Sequence of chain 1.I:
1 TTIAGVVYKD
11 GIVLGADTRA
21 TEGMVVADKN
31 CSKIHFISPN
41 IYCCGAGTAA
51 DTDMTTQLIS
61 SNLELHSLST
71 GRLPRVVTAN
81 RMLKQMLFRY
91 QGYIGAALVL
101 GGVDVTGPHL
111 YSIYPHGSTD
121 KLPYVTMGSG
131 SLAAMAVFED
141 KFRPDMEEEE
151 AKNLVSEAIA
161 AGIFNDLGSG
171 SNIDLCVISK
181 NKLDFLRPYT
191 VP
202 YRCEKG

Sequence of chain 1.H:
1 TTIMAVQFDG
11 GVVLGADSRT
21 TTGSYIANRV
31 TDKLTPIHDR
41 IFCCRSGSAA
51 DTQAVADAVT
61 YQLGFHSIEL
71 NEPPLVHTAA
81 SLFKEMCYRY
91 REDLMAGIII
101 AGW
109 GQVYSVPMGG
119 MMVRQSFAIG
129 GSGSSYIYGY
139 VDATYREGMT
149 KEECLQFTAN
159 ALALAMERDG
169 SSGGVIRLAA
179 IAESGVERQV

Binding-site contacts:
Ligand atom C16 contacts residue GLY47 of chain 1.H at 2.9 Å.
Ligand atom C16 contacts residue THR1 of chain 1.H at 2.4 Å.
Ligand atom N2 contacts residue THR21 of chain 1.H at 3.0 Å (h-bond).
Ligand atom C18 contacts residue ARG45 of chain 1.H at 3.9 Å.
Ligand atom C13 contacts residue SER48 of chain 1.H at 3.3 Å.
Ligand atom C2 contacts residue THR22 of chain 1.H at 3.5 Å.
Ligand atom O5 contacts residue THR1 of chain 1.H at 1.9 Å (h-bond).
Ligand atom C4 contacts residue THR22 of chain 1.H at 3.9 Å.
Ligand atom C22 contacts residue SER130 of chain 1.H at 2.8 Å.
Ligand atom C16 contacts residue SER46 of chain 1.H at 3.8 Å.
Ligand atom C13 contacts residue GLY47 of chain 1.H at 2.2 Å.
Ligand atom C5 contacts residue THR22 of chain 1.H at 3.7 Å.
Ligand atom C7 contacts residue THR22 of chain 1.H at 3.3 Å.
Ligand atom C3 contacts residue THR22 of chain 1.H at 3.4 Å.
Ligand atom C14 contacts residue GLY47 of chain 1.H at 3.8 Å.
Ligand atom C18 contacts residue LYS33 of chain 1.H at 3.4 Å.
Ligand atom N3 contacts residue THR1 of chain 1.H at 3.2 Å (h-bond).
Ligand atom C17 contacts residue GLY47 of chain 1.H at 3.3 Å.
Ligand atom C21 contacts residue GLY47 of chain 1.H at 3.7 Å.
Ligand atom C10 contacts residue GLY47 of chain 1.H at 3.8 Å.
Ligand atom C11 contacts residue SER48 of chain 1.H at 3.6 Å.
Ligand atom C15 contacts residue GLY47 of chain 1.H at 3.7 Å.
Ligand atom C8 contacts residue THR21 of chain 1.H at 3.4 Å.
Ligand atom O1 contacts residue HIS116 of chain 1.I at 3.7 Å.
Ligand atom N3 contacts residue GLY47 of chain 1.H at 3.5 Å (h-bond).
Ligand atom C21 contacts residue THR1 of chain 1.H at 1.4 Å.
Ligand atom C19 contacts residue ALA49 of chain 1.H at 3.7 Å (hydrophobic).
Ligand atom O3 contacts residue THR21 of chain 1.H at 3.9 Å.
Ligand atom C6 contacts residue SER118 of chain 1.I at 3.5 Å.
Ligand atom C22 contacts residue GLY129 of chain 1.H at 3.8 Å.
Ligand atom O4 contacts residue THR1 of chain 1.H at 3.3 Å (h-bond).
Ligand atom C19 contacts residue ARG45 of chain 1.H at 2.5 Å.
Ligand atom C11 contacts residue GLY47 of chain 1.H at 3.2 Å.
Ligand atom C15 contacts residue THR1 of chain 1.H at 2.5 Å.
Ligand atom C20 contacts residue LYS33 of chain 1.H at 3.1 Å.
Ligand atom S1 contacts residue THR1 of chain 1.H at 2.5 Å (h-bond).
Ligand atom C18 contacts residue THR20 of chain 1.H at 3.9 Å.
Ligand atom C20 contacts residue THR20 of chain 1.H at 2.5 Å.
Ligand atom C17 contacts residue THR1 of chain 1.H at 3.7 Å.
Ligand atom O5 contacts residue SER130 of chain 1.H at 3.7 Å.

The protein below binds the small molecule below.
Small molecule (SMILES): CC(C)C[C@@H](CCS(C)(=O)=O)NC(=O)[C@H](CC(C)C)NC(=O)[C@H](CC(C)C)NC(=O)CCCCCCNC(=O)CCCCCNC(=O)CCCCCNC(=O)CC12CC3CC(CC(C3)C1)C2